Sequence of chain 1.D:
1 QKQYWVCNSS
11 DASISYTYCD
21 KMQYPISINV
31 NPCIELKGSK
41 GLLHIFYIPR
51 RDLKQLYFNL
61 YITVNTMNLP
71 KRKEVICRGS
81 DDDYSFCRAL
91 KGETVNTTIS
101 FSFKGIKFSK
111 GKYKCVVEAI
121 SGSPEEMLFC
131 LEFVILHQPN

Binding-site contacts:
Ligand atom C5 contacts residue ASN96 of chain 1.D at 3.7 Å.
Ligand atom O7 contacts residue PHE46 of chain 1.D at 3.0 Å.
Ligand atom N2 contacts residue ASN96 of chain 1.D at 2.9 Å (h-bond).
Ligand atom C1 contacts residue HIS44 of chain 1.D at 4.2 Å.
Ligand atom O5 contacts residue ASN96 of chain 1.D at 2.4 Å (h-bond).
Ligand atom C4 contacts residue ASN96 of chain 1.D at 4.2 Å.
Ligand atom C7 contacts residue ASN96 of chain 1.D at 3.6 Å.
Ligand atom C7 contacts residue PHE46 of chain 1.D at 4.0 Å (hydrophobic).
Ligand atom C3 contacts residue ASN96 of chain 1.D at 3.8 Å.
Ligand atom C2 contacts residue ASN96 of chain 1.D at 2.4 Å.
Ligand atom C1 contacts residue ASN96 of chain 1.D at 1.4 Å.
Ligand atom O7 contacts residue ASN96 of chain 1.D at 3.4 Å (h-bond).

This protein binds this small molecule.
Small molecule (SMILES): CC(=O)N[C@@H]1[C@@H](O)[C@H](O)[C@@H](CO)O[C@H]1O